Sequence of chain 1.B:
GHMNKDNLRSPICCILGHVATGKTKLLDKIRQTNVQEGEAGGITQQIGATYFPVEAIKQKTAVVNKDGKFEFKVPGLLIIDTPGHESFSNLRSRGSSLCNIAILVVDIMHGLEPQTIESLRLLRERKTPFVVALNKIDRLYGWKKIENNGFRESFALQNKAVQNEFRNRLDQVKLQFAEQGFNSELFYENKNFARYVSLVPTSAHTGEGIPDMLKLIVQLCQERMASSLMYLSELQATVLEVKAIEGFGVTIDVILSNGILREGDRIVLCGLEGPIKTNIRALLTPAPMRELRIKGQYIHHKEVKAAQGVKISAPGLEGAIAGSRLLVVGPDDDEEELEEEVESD

The small molecule below binds the protein below.
Small molecule (SMILES): Nc1nc2c(ncn2[C@@H]2O[C@H](CO[P](=O)(O)O[P](=O)(O)OP(O)(O)=S)[C@@H](O)[C@H]2O)c(=O)[nH]1

Binding-site contacts:
Ligand atom N3 contacts residue HIS205 of chain 1.B at 3.1 Å.
Ligand atom O2B contacts residue MG1 of chain 1.M at 2.0 Å.
Ligand atom O3A contacts residue GLY22 of chain 1.B at 3.0 Å (h-bond).
Ligand atom O1A contacts residue GLN36 of chain 1.B at 3.0 Å (h-bond).
Ligand atom O2G contacts residue LYS23 of chain 1.B at 2.6 Å (salt-bridge).
Ligand atom O1A contacts residue GLY42 of chain 1.B at 3.3 Å (h-bond).
Ligand atom PG contacts residue MG1 of chain 1.M at 3.3 Å.
Ligand atom O6 contacts residue ALA204 of chain 1.B at 2.8 Å (h-bond).
Ligand atom O2B contacts residue THR24 of chain 1.B at 2.9 Å (h-bond).
Ligand atom N2 contacts residue HIS205 of chain 1.B at 3.3 Å (h-bond).
Ligand atom O3B contacts residue ALA20 of chain 1.B at 3.0 Å (h-bond).
Ligand atom O2A contacts residue GLN36 of chain 1.B at 3.5 Å.
Ligand atom O6 contacts residue ASN135 of chain 1.B at 3.3 Å (h-bond).
Ligand atom O2G contacts residue GLY84 of chain 1.B at 2.6 Å (h-bond).
Ligand atom S1G contacts residue VAL19 of chain 1.B at 3.4 Å.
Ligand atom O1B contacts residue THR21 of chain 1.B at 3.2 Å (h-bond).
Ligand atom O1B contacts residue LYS23 of chain 1.B at 2.8 Å (salt-bridge).
Ligand atom N2 contacts residue ASP138 of chain 1.B at 2.9 Å (salt-bridge).
Ligand atom PB contacts residue LYS23 of chain 1.B at 3.5 Å.
Ligand atom O2' contacts residue HIS205 of chain 1.B at 2.9 Å (h-bond).
Ligand atom C8 contacts residue GLY22 of chain 1.B at 3.5 Å.
Ligand atom O6 contacts residue SER203 of chain 1.B at 3.5 Å (h-bond).
Ligand atom N9 contacts residue HIS205 of chain 1.B at 3.5 Å (h-bond).
Ligand atom C2 contacts residue HIS205 of chain 1.B at 3.3 Å.
Ligand atom C6 contacts residue ASP138 of chain 1.B at 3.5 Å.
Ligand atom O4' contacts residue LYS136 of chain 1.B at 3.2 Å (salt-bridge).
Ligand atom C4 contacts residue HIS205 of chain 1.B at 3.1 Å.
Ligand atom O6 contacts residue LYS136 of chain 1.B at 3.3 Å.
Ligand atom O3B contacts residue MG1 of chain 1.M at 3.5 Å.
Ligand atom O3G contacts residue MG1 of chain 1.M at 2.0 Å.
Ligand atom O2A contacts residue LYS25 of chain 1.B at 2.9 Å (salt-bridge).
Ligand atom O2A contacts residue THR24 of chain 1.B at 3.5 Å (h-bond).
Ligand atom N7 contacts residue ASN135 of chain 1.B at 3.1 Å (h-bond).
Ligand atom O1B contacts residue GLY22 of chain 1.B at 3.0 Å (h-bond).
Ligand atom N7 contacts residue ALA204 of chain 1.B at 3.5 Å.
Ligand atom PB contacts residue MG1 of chain 1.M at 3.3 Å.
Ligand atom N1 contacts residue ASP138 of chain 1.B at 2.7 Å (salt-bridge).
Ligand atom O6 contacts residue ASP138 of chain 1.B at 3.4 Å (salt-bridge).
Ligand atom O3A contacts residue ALA20 of chain 1.B at 3.5 Å.
Ligand atom O3G contacts residue THR44 of chain 1.B at 2.9 Å (h-bond).